Sequence of chain 2.B:
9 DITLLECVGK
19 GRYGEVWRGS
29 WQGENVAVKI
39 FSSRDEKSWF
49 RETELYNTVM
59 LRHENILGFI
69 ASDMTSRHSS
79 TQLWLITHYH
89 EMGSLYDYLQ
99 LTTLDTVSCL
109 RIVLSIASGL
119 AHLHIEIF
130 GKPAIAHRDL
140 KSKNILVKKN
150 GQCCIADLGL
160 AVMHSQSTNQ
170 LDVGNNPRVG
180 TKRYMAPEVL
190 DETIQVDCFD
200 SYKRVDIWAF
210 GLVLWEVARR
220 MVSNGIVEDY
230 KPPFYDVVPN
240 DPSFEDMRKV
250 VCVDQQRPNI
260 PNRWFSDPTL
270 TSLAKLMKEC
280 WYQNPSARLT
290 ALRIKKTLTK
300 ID

Binding-site contacts:
Ligand atom N06 contacts residue HIS163 of chain 2.B at 4.3 Å.
Ligand atom O05 contacts residue HIS163 of chain 2.B at 3.6 Å.
Ligand atom C02 contacts residue LEU170 of chain 2.B at 3.5 Å (hydrophobic).
Ligand atom C04 contacts residue LEU170 of chain 2.B at 3.9 Å (hydrophobic).
Ligand atom N01 contacts residue ASP196 of chain 2.B at 2.8 Å (salt-bridge).
Ligand atom N01 contacts residue LEU170 of chain 2.B at 3.9 Å.
Ligand atom O05 contacts residue LEU170 of chain 2.B at 3.6 Å.
Ligand atom O05 contacts residue GLN169 of chain 2.B at 4.2 Å.
Ligand atom C04 contacts residue ASN168 of chain 2.B at 3.2 Å.
Ligand atom O05 contacts residue ASN168 of chain 2.B at 3.6 Å.
Ligand atom C04 contacts residue GLN169 of chain 2.B at 4.1 Å.
Ligand atom N06 contacts residue ASP196 of chain 2.B at 3.7 Å.
Ligand atom C03 contacts residue ASN168 of chain 2.B at 4.1 Å.
Ligand atom N06 contacts residue LEU170 of chain 2.B at 3.6 Å.
Ligand atom C02 contacts residue ASP196 of chain 2.B at 3.6 Å.
Ligand atom C03 contacts residue LEU170 of chain 2.B at 4.1 Å (hydrophobic).

The small molecule below binds the protein below.
Small molecule (SMILES): N[C@H]1CCON1